This small molecule binds to this protein.
Small molecule (SMILES): Cc1cc(CCCCCOc2ccc(C3=NCCO3)cc2)on1

Binding-site contacts:
Ligand atom N3A contacts residue ALA24 of chain 10.C at 3.8 Å.
Ligand atom C3B contacts residue VAL188 of chain 10.A at 3.8 Å (hydrophobic).
Ligand atom C4C contacts residue VAL191 of chain 10.A at 3.0 Å (hydrophobic).
Ligand atom C4B contacts residue TYR152 of chain 10.A at 3.8 Å (hydrophobic).
Ligand atom C5A contacts residue PHE186 of chain 10.A at 3.5 Å (hydrophobic).
Ligand atom C5B contacts residue PHE186 of chain 10.A at 3.9 Å (hydrophobic).
Ligand atom C6B contacts residue ILE104 of chain 10.A at 3.6 Å (hydrophobic).
Ligand atom N3A contacts residue PRO174 of chain 10.A at 3.7 Å.
Ligand atom C4 contacts residue LEU106 of chain 10.A at 3.5 Å (hydrophobic).
Ligand atom C5B contacts residue TYR128 of chain 10.A at 4.0 Å (hydrophobic).
Ligand atom N3A contacts residue PHE186 of chain 10.A at 4.0 Å.
Ligand atom O1 contacts residue MET221 of chain 10.A at 2.5 Å (h-bond).
Ligand atom C5C contacts residue VAL188 of chain 10.A at 4.1 Å (hydrophobic).
Ligand atom C5A contacts residue ALA150 of chain 10.A at 4.0 Å (hydrophobic).
Ligand atom C1C contacts residue LEU106 of chain 10.A at 4.0 Å (hydrophobic).
Ligand atom C1B contacts residue TYR128 of chain 10.A at 3.6 Å (hydrophobic).
Ligand atom C5 contacts residue MET221 of chain 10.A at 3.6 Å (hydrophobic).
Ligand atom C1B contacts residue VAL188 of chain 10.A at 3.8 Å (hydrophobic).
Ligand atom C3B contacts residue TYR152 of chain 10.A at 3.7 Å (hydrophobic).
Ligand atom C1B contacts residue ILE104 of chain 10.A at 4.0 Å (hydrophobic).
Ligand atom C1C contacts residue TYR128 of chain 10.A at 3.9 Å (hydrophobic).
Ligand atom C2B contacts residue VAL188 of chain 10.A at 3.5 Å (hydrophobic).
Ligand atom C4B contacts residue PHE186 of chain 10.A at 3.6 Å (hydrophobic).
Ligand atom C4C contacts residue VAL188 of chain 10.A at 3.7 Å (hydrophobic).
Ligand atom C2C contacts residue MET221 of chain 10.A at 4.0 Å (hydrophobic).
Ligand atom C3C contacts residue TYR128 of chain 10.A at 3.4 Å (hydrophobic).
Ligand atom O1A contacts residue PHE186 of chain 10.A at 3.0 Å.
Ligand atom C2C contacts residue TYR197 of chain 10.A at 3.7 Å (hydrophobic).
Ligand atom C2A contacts residue PHE186 of chain 10.A at 3.3 Å (hydrophobic).
Ligand atom C1C contacts residue MET221 of chain 10.A at 4.0 Å (hydrophobic).
Ligand atom C6B contacts residue TYR128 of chain 10.A at 3.3 Å (hydrophobic).
Ligand atom N3A contacts residue TYR152 of chain 10.A at 3.5 Å.
Ligand atom C2A contacts residue TYR152 of chain 10.A at 3.6 Å (hydrophobic).
Ligand atom O1B contacts residue ILE104 of chain 10.A at 3.9 Å.
Ligand atom C5C contacts residue VAL191 of chain 10.A at 3.8 Å (hydrophobic).
Ligand atom O1B contacts residue TYR128 of chain 10.A at 3.4 Å (h-bond).
Ligand atom C4A contacts residue PRO174 of chain 10.A at 3.1 Å (hydrophobic).
Ligand atom N2 contacts residue MET221 of chain 10.A at 3.3 Å (h-bond).
Ligand atom C5A contacts residue VAL176 of chain 10.A at 3.6 Å (hydrophobic).
Ligand atom C5B contacts residue MET224 of chain 10.A at 3.8 Å (hydrophobic).

Sequence of chain 10.A:
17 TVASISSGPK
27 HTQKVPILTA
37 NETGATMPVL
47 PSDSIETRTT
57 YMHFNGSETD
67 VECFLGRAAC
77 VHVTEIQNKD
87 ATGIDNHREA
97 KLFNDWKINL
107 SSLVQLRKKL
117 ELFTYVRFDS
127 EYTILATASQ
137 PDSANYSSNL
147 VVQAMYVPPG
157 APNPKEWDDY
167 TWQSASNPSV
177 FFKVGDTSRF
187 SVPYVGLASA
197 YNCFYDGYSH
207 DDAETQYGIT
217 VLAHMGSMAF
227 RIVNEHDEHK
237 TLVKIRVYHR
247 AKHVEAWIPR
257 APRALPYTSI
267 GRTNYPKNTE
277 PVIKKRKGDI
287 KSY

Sequence of chain 10.C:
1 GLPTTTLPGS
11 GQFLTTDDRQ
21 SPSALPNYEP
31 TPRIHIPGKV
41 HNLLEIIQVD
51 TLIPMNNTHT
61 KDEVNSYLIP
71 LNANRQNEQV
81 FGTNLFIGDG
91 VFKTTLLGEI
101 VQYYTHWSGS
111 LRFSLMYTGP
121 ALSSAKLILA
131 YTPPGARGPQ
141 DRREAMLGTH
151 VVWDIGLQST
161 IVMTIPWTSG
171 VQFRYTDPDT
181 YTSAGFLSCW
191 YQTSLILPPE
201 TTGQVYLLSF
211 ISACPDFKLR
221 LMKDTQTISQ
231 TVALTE